This small molecule binds to this protein.
Small molecule (SMILES): Nc1ncnc2c1ncn2[C@@H]1O[C@H](CN(CCCC[C@H]2CNCc3c2ccc(Cl)c3Cl)CC[C@H](N)C(=O)O)[C@@H](O)[C@H]1O

Binding-site contacts:
Ligand atom O4 contacts residue THR95 of chain 1.B at 3.5 Å.
Ligand atom O3 contacts residue ASP113 of chain 1.B at 2.6 Å (salt-bridge).
Ligand atom C8 contacts residue ASP113 of chain 1.B at 3.5 Å.
Ligand atom C22 contacts residue ASP279 of chain 1.B at 3.4 Å.
Ligand atom C2 contacts residue PHE114 of chain 1.B at 3.3 Å (hydrophobic).
Ligand atom C17 contacts residue TYR234 of chain 1.B at 3.4 Å (hydrophobic).
Ligand atom N8 contacts residue GLY91 of chain 1.B at 3.1 Å (h-bond).
Ligand atom O5 contacts residue ALA193 of chain 1.B at 3.2 Å.
Ligand atom O2 contacts residue GLY93 of chain 1.B at 3.0 Å.
Ligand atom C1 contacts residue PHE114 of chain 1.B at 3.5 Å (hydrophobic).
Ligand atom C14 contacts residue TYR52 of chain 1.B at 3.2 Å (hydrophobic).
Ligand atom N8 contacts residue SER92 of chain 1.B at 3.0 Å (h-bond).
Ligand atom C13 contacts residue SER92 of chain 1.B at 3.4 Å.
Ligand atom C16 contacts residue PHE194 of chain 1.B at 3.0 Å (hydrophobic).
Ligand atom N4 contacts residue PHE114 of chain 1.B at 3.5 Å.
Ligand atom C15 contacts residue TYR47 of chain 1.B at 3.3 Å (hydrophobic).
Ligand atom N2 contacts residue VAL171 of chain 1.B at 3.0 Å (h-bond).
Ligand atom N6 contacts residue ASP279 of chain 1.B at 3.3 Å (salt-bridge).
Ligand atom O2 contacts residue ASN118 of chain 1.B at 3.1 Å (h-bond).
Ligand atom C13 contacts residue THR95 of chain 1.B at 3.4 Å.
Ligand atom O5 contacts residue TYR97 of chain 1.B at 2.6 Å (h-bond).
Ligand atom C24 contacts residue TYR47 of chain 1.B at 3.1 Å (hydrophobic).
Ligand atom C5 contacts residue VAL199 of chain 1.B at 3.4 Å (hydrophobic).
Ligand atom O4 contacts residue TYR47 of chain 1.B at 2.6 Å (h-bond).
Ligand atom C23 contacts residue GLU231 of chain 1.B at 3.1 Å.
Ligand atom CL2 contacts residue LYS69 of chain 1.B at 3.2 Å.
Ligand atom N6 contacts residue GLU231 of chain 1.B at 2.6 Å (salt-bridge).
Ligand atom C12 contacts residue TYR47 of chain 1.B at 3.2 Å (hydrophobic).
Ligand atom O5 contacts residue TYR52 of chain 1.B at 3.4 Å (h-bond).
Ligand atom C22 contacts residue GLU231 of chain 1.B at 3.0 Å.
Ligand atom C18 contacts residue TYR47 of chain 1.B at 3.2 Å (hydrophobic).
Ligand atom O4 contacts residue TYR52 of chain 1.B at 2.3 Å (h-bond).
Ligand atom C6 contacts residue ASP113 of chain 1.B at 3.4 Å.
Ligand atom O2 contacts residue ASP113 of chain 1.B at 2.6 Å (salt-bridge).
Ligand atom N8 contacts residue ALA193 of chain 1.B at 3.0 Å (h-bond).
Ligand atom C25 contacts residue TYR52 of chain 1.B at 3.4 Å (hydrophobic).
Ligand atom N2 contacts residue ASP170 of chain 1.B at 3.4 Å.
Ligand atom C14 contacts residue THR95 of chain 1.B at 3.4 Å.
Ligand atom N7 contacts residue ASP170 of chain 1.B at 2.9 Å (salt-bridge).
Ligand atom O3 contacts residue LEU115 of chain 1.B at 3.5 Å.

Sequence of chain 1.B:
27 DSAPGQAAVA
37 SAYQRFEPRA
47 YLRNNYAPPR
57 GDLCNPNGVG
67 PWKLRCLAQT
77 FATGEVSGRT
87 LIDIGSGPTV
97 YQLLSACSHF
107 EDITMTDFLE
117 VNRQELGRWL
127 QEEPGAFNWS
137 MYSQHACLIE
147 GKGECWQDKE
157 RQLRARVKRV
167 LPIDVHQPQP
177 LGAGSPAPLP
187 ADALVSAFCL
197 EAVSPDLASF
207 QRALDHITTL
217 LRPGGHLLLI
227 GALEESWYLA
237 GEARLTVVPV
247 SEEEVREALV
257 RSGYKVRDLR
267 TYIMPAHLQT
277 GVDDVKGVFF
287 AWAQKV